Sequence of chain 1.D:
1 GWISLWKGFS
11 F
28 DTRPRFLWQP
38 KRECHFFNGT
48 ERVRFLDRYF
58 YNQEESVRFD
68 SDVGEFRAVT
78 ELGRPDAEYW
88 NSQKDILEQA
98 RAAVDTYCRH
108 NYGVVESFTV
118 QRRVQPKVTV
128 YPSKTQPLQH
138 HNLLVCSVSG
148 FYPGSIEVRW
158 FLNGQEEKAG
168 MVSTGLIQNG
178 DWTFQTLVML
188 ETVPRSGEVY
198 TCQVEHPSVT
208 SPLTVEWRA

Binding-site contacts:
Ligand atom O5 contacts residue GLU166 of chain 1.C at 4.1 Å.
Ligand atom C2 contacts residue ASN118 of chain 1.C at 2.4 Å.
Ligand atom O3 contacts residue ASP28 of chain 1.D at 4.2 Å.
Ligand atom C7 contacts residue TRP168 of chain 1.C at 3.6 Å (hydrophobic).
Ligand atom O7 contacts residue ASN118 of chain 1.C at 3.7 Å.
Ligand atom C8 contacts residue TRP168 of chain 1.C at 3.4 Å (hydrophobic).
Ligand atom O3 contacts residue TRP168 of chain 1.C at 3.7 Å.
Ligand atom N2 contacts residue ASN118 of chain 1.C at 2.9 Å (h-bond).
Ligand atom C7 contacts residue GLU166 of chain 1.C at 4.2 Å.
Ligand atom O7 contacts residue HIS167 of chain 1.C at 4.3 Å.
Ligand atom C8 contacts residue GLU166 of chain 1.C at 3.7 Å.
Ligand atom C4 contacts residue ASN118 of chain 1.C at 4.2 Å.
Ligand atom C8 contacts residue HIS167 of chain 1.C at 3.7 Å.
Ligand atom C1 contacts residue ASN118 of chain 1.C at 1.4 Å.
Ligand atom C5 contacts residue ASN118 of chain 1.C at 3.7 Å.
Ligand atom O5 contacts residue ASN118 of chain 1.C at 2.4 Å (h-bond).
Ligand atom C7 contacts residue ASN118 of chain 1.C at 3.5 Å.
Ligand atom C6 contacts residue ASP28 of chain 1.D at 3.2 Å.
Ligand atom C8 contacts residue VAL116 of chain 1.C at 4.0 Å (hydrophobic).
Ligand atom C5 contacts residue ASP28 of chain 1.D at 4.4 Å.
Ligand atom O5 contacts residue ASP28 of chain 1.D at 4.3 Å.
Ligand atom O7 contacts residue TRP168 of chain 1.C at 4.0 Å.
Ligand atom C2 contacts residue GLU166 of chain 1.C at 4.1 Å.
Ligand atom C3 contacts residue ASN118 of chain 1.C at 3.8 Å.
Ligand atom N2 contacts residue TRP168 of chain 1.C at 3.9 Å.
Ligand atom O6 contacts residue ASP28 of chain 1.D at 2.4 Å (salt-bridge).
Ligand atom O7 contacts residue GLU166 of chain 1.C at 3.8 Å.
Ligand atom C1 contacts residue GLU166 of chain 1.C at 3.8 Å.

A small-molecule ligand and the protein it binds are described below.
Small molecule (SMILES): CC(=O)N[C@H]1[C@H](O[C@H]2[C@H](O)[C@@H](NC(C)=O)CO[C@@H]2CO)O[C@H](CO)[C@@H](O)[C@@H]1O

Sequence of chain 1.C:
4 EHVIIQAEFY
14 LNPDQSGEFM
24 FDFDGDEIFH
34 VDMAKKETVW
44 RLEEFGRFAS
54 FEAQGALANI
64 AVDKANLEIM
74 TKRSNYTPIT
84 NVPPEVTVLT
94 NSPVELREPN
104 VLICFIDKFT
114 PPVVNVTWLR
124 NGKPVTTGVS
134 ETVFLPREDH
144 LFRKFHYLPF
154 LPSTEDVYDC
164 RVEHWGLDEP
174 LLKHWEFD